Binding-site contacts:
Ligand atom C20 contacts residue HIS80 of chain 1.A at 3.4 Å.
Ligand atom C6 contacts residue CYS150 of chain 1.A at 3.4 Å (hydrophobic).
Ligand atom C6 contacts residue LEU153 of chain 1.A at 3.6 Å (hydrophobic).
Ligand atom F30 contacts residue ILE154 of chain 1.A at 3.1 Å.
Ligand atom C13 contacts residue PHE145 of chain 1.A at 3.7 Å (hydrophobic).
Ligand atom O27 contacts residue HIS80 of chain 1.A at 3.6 Å.
Ligand atom F31 contacts residue PHE145 of chain 1.A at 3.6 Å.
Ligand atom C7 contacts residue PHE135 of chain 1.A at 3.7 Å (hydrophobic).
Ligand atom F32 contacts residue ILE157 of chain 1.A at 3.6 Å.
Ligand atom C2 contacts residue CYS150 of chain 1.A at 3.6 Å (hydrophobic).
Ligand atom F33 contacts residue PHE158 of chain 1.A at 3.7 Å.
Ligand atom C4 contacts residue MET115 of chain 1.A at 3.5 Å (hydrophobic).
Ligand atom F31 contacts residue ILE154 of chain 1.A at 3.5 Å.
Ligand atom C2 contacts residue TRP74 of chain 1.A at 3.4 Å (hydrophobic).
Ligand atom C5 contacts residue MET122 of chain 1.A at 3.3 Å (hydrophobic).
Ligand atom F30 contacts residue ILE157 of chain 1.A at 3.3 Å.
Ligand atom O28 contacts residue CYS77 of chain 1.A at 3.8 Å.
Ligand atom O26 contacts residue CYS77 of chain 1.A at 3.6 Å.
Ligand atom O28 contacts residue HIS80 of chain 1.A at 3.2 Å.
Ligand atom CL35 contacts residue ALA78 of chain 1.A at 3.8 Å.
Ligand atom C5 contacts residue VAL118 of chain 1.A at 3.6 Å (hydrophobic).
Ligand atom F33 contacts residue ILE154 of chain 1.A at 3.8 Å.
Ligand atom S34 contacts residue PHE135 of chain 1.A at 3.6 Å.
Ligand atom CL35 contacts residue CYS77 of chain 1.A at 3.6 Å.
Ligand atom C3 contacts residue VAL133 of chain 1.A at 3.8 Å (hydrophobic).
Ligand atom C1 contacts residue VAL133 of chain 1.A at 3.3 Å (hydrophobic).
Ligand atom O29 contacts residue VAL118 of chain 1.A at 3.3 Å.
Ligand atom C15 contacts residue VAL118 of chain 1.A at 3.6 Å (hydrophobic).
Ligand atom C12 contacts residue LEU81 of chain 1.A at 3.8 Å (hydrophobic).
Ligand atom C20 contacts residue LEU81 of chain 1.A at 3.2 Å (hydrophobic).
Ligand atom S34 contacts residue HIS80 of chain 1.A at 3.5 Å.
Ligand atom C9 contacts residue LEU81 of chain 1.A at 3.6 Å (hydrophobic).
Ligand atom C17 contacts residue PHE135 of chain 1.A at 3.6 Å (hydrophobic).
Ligand atom C7 contacts residue PHE134 of chain 1.A at 3.7 Å (hydrophobic).
Ligand atom O28 contacts residue PHE135 of chain 1.A at 3.3 Å.
Ligand atom C16 contacts residue ILE154 of chain 1.A at 3.8 Å (hydrophobic).
Ligand atom C8 contacts residue TRP74 of chain 1.A at 3.3 Å (hydrophobic).
Ligand atom C10 contacts residue PHE145 of chain 1.A at 3.8 Å (hydrophobic).
Ligand atom O27 contacts residue PHE135 of chain 1.A at 3.2 Å.
Ligand atom C3 contacts residue PHE145 of chain 1.A at 3.6 Å (hydrophobic).

Sequence of chain 1.A:
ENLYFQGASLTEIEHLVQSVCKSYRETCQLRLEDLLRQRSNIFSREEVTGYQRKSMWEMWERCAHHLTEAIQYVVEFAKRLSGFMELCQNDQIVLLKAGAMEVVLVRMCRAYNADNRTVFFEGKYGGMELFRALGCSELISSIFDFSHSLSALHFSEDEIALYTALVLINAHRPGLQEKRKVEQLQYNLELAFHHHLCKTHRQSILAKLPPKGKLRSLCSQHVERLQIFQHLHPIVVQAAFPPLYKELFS

A protein and the small-molecule ligand that binds it are described below.
Small molecule (SMILES): O=C(Nc1ccc2c(c1)CN(S(=O)(=O)c1cccc(C(F)(F)F)c1)CCO2)c1c(F)cccc1Cl